Sequence of chain 1.F:
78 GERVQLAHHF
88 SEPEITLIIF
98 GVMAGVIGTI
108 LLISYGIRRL

Binding-site contacts:
Ligand atom C18 contacts residue TRP492 of chain 1.H at 3.6 Å (hydrophobic).
Ligand atom C17 contacts residue VAL99 of chain 1.F at 4.2 Å (hydrophobic).
Ligand atom C26 contacts residue TRP492 of chain 1.H at 4.4 Å (hydrophobic).
Ligand atom C4 contacts residue PHE87 of chain 1.F at 4.1 Å (hydrophobic).
Ligand atom C17 contacts residue PHE665 of chain 1.H at 4.4 Å (hydrophobic).
Ligand atom C7 contacts residue ILE95 of chain 1.F at 4.2 Å (hydrophobic).
Ligand atom C26 contacts residue ILE96 of chain 1.F at 4.3 Å (hydrophobic).
Ligand atom C27 contacts residue MET100 of chain 1.F at 4.5 Å (hydrophobic).
Ligand atom C27 contacts residue TRP496 of chain 1.H at 3.8 Å (hydrophobic).
Ligand atom C19 contacts residue MET664 of chain 1.H at 4.3 Å (hydrophobic).
Ligand atom C25 contacts residue MET100 of chain 1.F at 4.1 Å (hydrophobic).
Ligand atom C27 contacts residue PHE495 of chain 1.H at 4.1 Å (hydrophobic).
Ligand atom C19 contacts residue ILE661 of chain 1.H at 3.7 Å (hydrophobic).
Ligand atom C15 contacts residue TRP492 of chain 1.H at 4.3 Å (hydrophobic).
Ligand atom C20 contacts residue PHE665 of chain 1.H at 3.6 Å (hydrophobic).
Ligand atom C15 contacts residue ILE96 of chain 1.F at 3.7 Å (hydrophobic).
Ligand atom C12 contacts residue PHE665 of chain 1.H at 3.7 Å (hydrophobic).
Ligand atom C24 contacts residue VAL99 of chain 1.F at 4.2 Å (hydrophobic).
Ligand atom C21 contacts residue PHE665 of chain 1.H at 3.7 Å (hydrophobic).
Ligand atom C16 contacts residue VAL99 of chain 1.F at 3.9 Å (hydrophobic).
Ligand atom C27 contacts residue LEU499 of chain 1.H at 3.7 Å (hydrophobic).
Ligand atom C26 contacts residue TRP496 of chain 1.H at 3.8 Å (hydrophobic).
Ligand atom C6 contacts residue ILE92 of chain 1.F at 4.0 Å (hydrophobic).
Ligand atom C7 contacts residue ILE92 of chain 1.F at 4.1 Å (hydrophobic).
Ligand atom C26 contacts residue MET100 of chain 1.F at 4.5 Å (hydrophobic).
Ligand atom C18 contacts residue PHE665 of chain 1.H at 4.4 Å (hydrophobic).
Ligand atom C13 contacts residue PHE665 of chain 1.H at 4.3 Å (hydrophobic).
Ligand atom C22 contacts residue TRP496 of chain 1.H at 4.1 Å (hydrophobic).
Ligand atom C26 contacts residue PHE495 of chain 1.H at 3.7 Å (hydrophobic).
Ligand atom C23 contacts residue TRP496 of chain 1.H at 3.8 Å (hydrophobic).
Ligand atom C21 contacts residue VAL99 of chain 1.F at 3.9 Å (hydrophobic).
Ligand atom C18 contacts residue MET664 of chain 1.H at 3.8 Å (hydrophobic).
Ligand atom C25 contacts residue PHE495 of chain 1.H at 4.3 Å (hydrophobic).
Ligand atom C16 contacts residue ILE96 of chain 1.F at 4.4 Å (hydrophobic).
Ligand atom C22 contacts residue PHE665 of chain 1.H at 4.3 Å (hydrophobic).
Ligand atom C20 contacts residue VAL99 of chain 1.F at 4.5 Å (hydrophobic).

Sequence of chain 1.H:
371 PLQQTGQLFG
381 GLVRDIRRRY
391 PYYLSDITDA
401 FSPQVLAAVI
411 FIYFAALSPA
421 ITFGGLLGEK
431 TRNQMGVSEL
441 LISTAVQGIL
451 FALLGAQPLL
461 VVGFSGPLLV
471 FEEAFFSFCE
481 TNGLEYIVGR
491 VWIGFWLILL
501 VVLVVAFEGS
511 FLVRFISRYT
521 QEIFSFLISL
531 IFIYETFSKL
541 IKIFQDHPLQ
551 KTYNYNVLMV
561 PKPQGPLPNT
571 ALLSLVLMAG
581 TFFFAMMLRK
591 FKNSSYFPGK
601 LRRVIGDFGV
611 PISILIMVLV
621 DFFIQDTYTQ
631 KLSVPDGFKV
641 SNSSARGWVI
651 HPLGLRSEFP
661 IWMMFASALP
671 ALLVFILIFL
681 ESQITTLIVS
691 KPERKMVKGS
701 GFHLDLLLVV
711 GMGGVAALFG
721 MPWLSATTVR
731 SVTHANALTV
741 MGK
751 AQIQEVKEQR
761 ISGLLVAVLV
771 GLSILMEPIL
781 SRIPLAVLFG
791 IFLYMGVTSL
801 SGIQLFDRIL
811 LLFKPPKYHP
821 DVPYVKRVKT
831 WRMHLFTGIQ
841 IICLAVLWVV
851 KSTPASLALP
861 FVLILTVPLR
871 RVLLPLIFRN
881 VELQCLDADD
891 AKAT

This small molecule binds to this protein.
Small molecule (SMILES): CC(C)CCC[C@@H](C)[C@H]1CC[C@H]2[C@@H]3CC=C4C[C@@H](O)CC[C@]4(C)[C@H]3CC[C@]12C